Sequence of chain 1.Y:
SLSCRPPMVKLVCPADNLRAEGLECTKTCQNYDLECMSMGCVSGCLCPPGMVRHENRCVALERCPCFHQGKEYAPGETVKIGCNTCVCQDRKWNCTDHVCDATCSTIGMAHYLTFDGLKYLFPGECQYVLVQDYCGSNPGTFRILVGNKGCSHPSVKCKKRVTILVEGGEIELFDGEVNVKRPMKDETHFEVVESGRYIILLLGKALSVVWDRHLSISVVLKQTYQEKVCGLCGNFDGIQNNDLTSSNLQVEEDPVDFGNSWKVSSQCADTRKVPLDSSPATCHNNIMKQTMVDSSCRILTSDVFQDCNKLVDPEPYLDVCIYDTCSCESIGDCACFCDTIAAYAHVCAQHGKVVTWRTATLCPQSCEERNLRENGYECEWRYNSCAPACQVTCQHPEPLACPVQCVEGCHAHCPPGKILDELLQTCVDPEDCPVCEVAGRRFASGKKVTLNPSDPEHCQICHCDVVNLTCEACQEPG

A small-molecule ligand and the protein it binds are described below.
Small molecule (SMILES): CC(=O)N[C@@H]1[C@@H](O)[C@H](O)[C@@H](CO)O[C@H]1O

Binding-site contacts:
Ligand atom C3 contacts residue ASN94 of chain 1.Y at 3.7 Å.
Ligand atom C6 contacts residue ASN94 of chain 1.Y at 4.4 Å.
Ligand atom N2 contacts residue ASN94 of chain 1.Y at 3.1 Å (h-bond).
Ligand atom O5 contacts residue ASN94 of chain 1.Y at 2.0 Å (h-bond).
Ligand atom O6 contacts residue GLN89 of chain 1.Y at 4.4 Å.
Ligand atom C5 contacts residue ASN94 of chain 1.Y at 3.4 Å.
Ligand atom C4 contacts residue ASN94 of chain 1.Y at 4.0 Å.
Ligand atom C8 contacts residue ASN94 of chain 1.Y at 4.5 Å.
Ligand atom C7 contacts residue ASN94 of chain 1.Y at 3.4 Å.
Ligand atom C1 contacts residue ASN94 of chain 1.Y at 1.3 Å.
Ligand atom O7 contacts residue ASN94 of chain 1.Y at 3.3 Å (h-bond).
Ligand atom O7 contacts residue GLN89 of chain 1.Y at 4.2 Å.
Ligand atom C2 contacts residue ASN94 of chain 1.Y at 2.4 Å.